The small molecule below binds the protein below.
Small molecule (SMILES): OSC[C@@H](O)[C@H](O)CS

Sequence of chain 1.B:
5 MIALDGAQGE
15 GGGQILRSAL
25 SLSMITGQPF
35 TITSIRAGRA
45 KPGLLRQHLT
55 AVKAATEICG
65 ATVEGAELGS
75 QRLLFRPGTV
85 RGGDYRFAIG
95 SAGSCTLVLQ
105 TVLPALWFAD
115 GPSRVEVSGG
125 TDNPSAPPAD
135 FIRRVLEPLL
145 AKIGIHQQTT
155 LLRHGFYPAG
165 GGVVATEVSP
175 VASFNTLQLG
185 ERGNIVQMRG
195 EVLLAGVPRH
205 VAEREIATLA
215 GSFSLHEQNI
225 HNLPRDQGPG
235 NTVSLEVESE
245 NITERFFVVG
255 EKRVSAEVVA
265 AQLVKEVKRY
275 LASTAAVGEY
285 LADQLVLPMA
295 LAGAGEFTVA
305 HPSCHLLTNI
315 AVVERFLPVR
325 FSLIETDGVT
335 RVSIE

Binding-site contacts:
Ligand atom C3 contacts residue VAL201 of chain 1.B at 4.4 Å (hydrophobic).
Ligand atom S4 contacts residue LYS256 of chain 1.B at 3.6 Å.
Ligand atom S4 contacts residue PRO233 of chain 1.B at 3.9 Å.
Ligand atom C4 contacts residue LYS256 of chain 1.B at 3.9 Å.
Ligand atom C3 contacts residue PRO233 of chain 1.B at 4.2 Å (hydrophobic).
Ligand atom C3 contacts residue LYS256 of chain 1.B at 3.9 Å.
Ligand atom O1 contacts residue GLU255 of chain 1.B at 3.0 Å (salt-bridge).
Ligand atom C2 contacts residue VAL201 of chain 1.B at 3.8 Å (hydrophobic).
Ligand atom C4 contacts residue GLU255 of chain 1.B at 4.4 Å.
Ligand atom C2 contacts residue ASN235 of chain 1.B at 4.2 Å.
Ligand atom O1 contacts residue VAL263 of chain 1.B at 3.5 Å.
Ligand atom C4 contacts residue PRO233 of chain 1.B at 4.2 Å (hydrophobic).
Ligand atom S1 contacts residue GLY254 of chain 1.B at 4.1 Å.
Ligand atom S1 contacts residue VAL258 of chain 1.B at 4.3 Å.
Ligand atom S1 contacts residue GLU255 of chain 1.B at 4.3 Å.
Ligand atom C1 contacts residue LYS256 of chain 1.B at 3.8 Å.
Ligand atom O1 contacts residue VAL258 of chain 1.B at 3.3 Å (h-bond).
Ligand atom O2 contacts residue VAL201 of chain 1.B at 4.5 Å.
Ligand atom O1 contacts residue ASN235 of chain 1.B at 3.9 Å.
Ligand atom O2 contacts residue GLY254 of chain 1.B at 3.4 Å (h-bond).
Ligand atom O2 contacts residue ASN235 of chain 1.B at 3.5 Å (h-bond).
Ligand atom C4 contacts residue GLY254 of chain 1.B at 4.3 Å.
Ligand atom O2 contacts residue GLY234 of chain 1.B at 3.7 Å.
Ligand atom S1 contacts residue ASN235 of chain 1.B at 2.9 Å (h-bond).
Ligand atom C1 contacts residue GLU255 of chain 1.B at 3.9 Å.
Ligand atom O3 contacts residue GLU255 of chain 1.B at 4.1 Å.
Ligand atom C2 contacts residue LYS256 of chain 1.B at 4.5 Å.
Ligand atom C2 contacts residue GLY234 of chain 1.B at 4.5 Å.
Ligand atom O1 contacts residue GLY254 of chain 1.B at 3.3 Å.
Ligand atom C1 contacts residue VAL201 of chain 1.B at 4.3 Å (hydrophobic).
Ligand atom O3 contacts residue LYS256 of chain 1.B at 2.7 Å (salt-bridge).